This protein binds this small molecule.
Small molecule (SMILES): Nc1ncnc2c1ncn2[C@H]1C[C@H](O)[C@@H](CO[P](=O)(O)O[P](=O)(O)OP(=O)(O)O)O1

Binding-site contacts:
Ligand atom O2A contacts residue THR158 of chain 1.M at 2.5 Å (h-bond).
Ligand atom C5' contacts residue TRP159 of chain 1.M at 3.5 Å (hydrophobic).
Ligand atom O2G contacts residue ARG267 of chain 1.M at 2.9 Å (salt-bridge).
Ligand atom C8 contacts residue PRO321 of chain 1.M at 3.3 Å (hydrophobic).
Ligand atom PA contacts residue THR158 of chain 1.M at 3.4 Å.
Ligand atom N9 contacts residue PRO321 of chain 1.M at 3.1 Å.
Ligand atom C5' contacts residue ARG322 of chain 1.M at 3.4 Å.
Ligand atom C1' contacts residue PRO321 of chain 1.M at 3.4 Å (hydrophobic).
Ligand atom PB contacts residue LYS157 of chain 1.M at 3.4 Å.
Ligand atom O3B contacts residue GLY154 of chain 1.M at 3.0 Å (h-bond).
Ligand atom C8 contacts residue GLY156 of chain 1.M at 3.6 Å.
Ligand atom O2G contacts residue LYS157 of chain 1.M at 3.2 Å (salt-bridge).
Ligand atom PA contacts residue TRP159 of chain 1.M at 3.5 Å.
Ligand atom O1B contacts residue LYS157 of chain 1.M at 2.5 Å (salt-bridge).
Ligand atom N1 contacts residue VAL125 of chain 1.M at 3.2 Å (h-bond).
Ligand atom PG contacts residue ARG267 of chain 1.M at 3.5 Å.
Ligand atom C2 contacts residue LEU300 of chain 1.M at 3.3 Å (hydrophobic).
Ligand atom N7 contacts residue TRP159 of chain 1.M at 3.7 Å.
Ligand atom O5' contacts residue ARG322 of chain 1.M at 2.9 Å (salt-bridge).
Ligand atom O1A contacts residue GLY156 of chain 1.M at 3.0 Å.
Ligand atom O2B contacts residue THR158 of chain 1.M at 2.7 Å (h-bond).
Ligand atom PG contacts residue LYS157 of chain 1.M at 3.0 Å.
Ligand atom C3' contacts residue TRP159 of chain 1.M at 3.3 Å (hydrophobic).
Ligand atom O1G contacts residue ASN246 of chain 1.M at 3.3 Å (h-bond).
Ligand atom O1G contacts residue LYS157 of chain 1.M at 3.2 Å (salt-bridge).
Ligand atom O1B contacts residue GLY156 of chain 1.M at 3.1 Å.
Ligand atom O3' contacts residue TRP159 of chain 1.M at 3.5 Å.
Ligand atom C4 contacts residue PRO321 of chain 1.M at 3.5 Å (hydrophobic).
Ligand atom O3G contacts residue ARG322 of chain 1.M at 3.4 Å (salt-bridge).
Ligand atom O2G contacts residue GLY154 of chain 1.M at 2.8 Å (h-bond).
Ligand atom PB contacts residue THR158 of chain 1.M at 3.2 Å.
Ligand atom N1 contacts residue ASN124 of chain 1.M at 3.2 Å.
Ligand atom O1B contacts residue THR158 of chain 1.M at 2.6 Å (h-bond).
Ligand atom O2A contacts residue TRP159 of chain 1.M at 2.9 Å (h-bond).
Ligand atom O1G contacts residue ARG267 of chain 1.M at 3.2 Å (salt-bridge).
Ligand atom O3B contacts residue LYS157 of chain 1.M at 2.2 Å (salt-bridge).
Ligand atom C2 contacts residue ASN124 of chain 1.M at 3.4 Å.
Ligand atom O1A contacts residue TRP159 of chain 1.M at 2.8 Å.
Ligand atom N6 contacts residue SER126 of chain 1.M at 3.3 Å (h-bond).
Ligand atom O1A contacts residue THR158 of chain 1.M at 3.6 Å (h-bond).

Sequence of chain 1.M:
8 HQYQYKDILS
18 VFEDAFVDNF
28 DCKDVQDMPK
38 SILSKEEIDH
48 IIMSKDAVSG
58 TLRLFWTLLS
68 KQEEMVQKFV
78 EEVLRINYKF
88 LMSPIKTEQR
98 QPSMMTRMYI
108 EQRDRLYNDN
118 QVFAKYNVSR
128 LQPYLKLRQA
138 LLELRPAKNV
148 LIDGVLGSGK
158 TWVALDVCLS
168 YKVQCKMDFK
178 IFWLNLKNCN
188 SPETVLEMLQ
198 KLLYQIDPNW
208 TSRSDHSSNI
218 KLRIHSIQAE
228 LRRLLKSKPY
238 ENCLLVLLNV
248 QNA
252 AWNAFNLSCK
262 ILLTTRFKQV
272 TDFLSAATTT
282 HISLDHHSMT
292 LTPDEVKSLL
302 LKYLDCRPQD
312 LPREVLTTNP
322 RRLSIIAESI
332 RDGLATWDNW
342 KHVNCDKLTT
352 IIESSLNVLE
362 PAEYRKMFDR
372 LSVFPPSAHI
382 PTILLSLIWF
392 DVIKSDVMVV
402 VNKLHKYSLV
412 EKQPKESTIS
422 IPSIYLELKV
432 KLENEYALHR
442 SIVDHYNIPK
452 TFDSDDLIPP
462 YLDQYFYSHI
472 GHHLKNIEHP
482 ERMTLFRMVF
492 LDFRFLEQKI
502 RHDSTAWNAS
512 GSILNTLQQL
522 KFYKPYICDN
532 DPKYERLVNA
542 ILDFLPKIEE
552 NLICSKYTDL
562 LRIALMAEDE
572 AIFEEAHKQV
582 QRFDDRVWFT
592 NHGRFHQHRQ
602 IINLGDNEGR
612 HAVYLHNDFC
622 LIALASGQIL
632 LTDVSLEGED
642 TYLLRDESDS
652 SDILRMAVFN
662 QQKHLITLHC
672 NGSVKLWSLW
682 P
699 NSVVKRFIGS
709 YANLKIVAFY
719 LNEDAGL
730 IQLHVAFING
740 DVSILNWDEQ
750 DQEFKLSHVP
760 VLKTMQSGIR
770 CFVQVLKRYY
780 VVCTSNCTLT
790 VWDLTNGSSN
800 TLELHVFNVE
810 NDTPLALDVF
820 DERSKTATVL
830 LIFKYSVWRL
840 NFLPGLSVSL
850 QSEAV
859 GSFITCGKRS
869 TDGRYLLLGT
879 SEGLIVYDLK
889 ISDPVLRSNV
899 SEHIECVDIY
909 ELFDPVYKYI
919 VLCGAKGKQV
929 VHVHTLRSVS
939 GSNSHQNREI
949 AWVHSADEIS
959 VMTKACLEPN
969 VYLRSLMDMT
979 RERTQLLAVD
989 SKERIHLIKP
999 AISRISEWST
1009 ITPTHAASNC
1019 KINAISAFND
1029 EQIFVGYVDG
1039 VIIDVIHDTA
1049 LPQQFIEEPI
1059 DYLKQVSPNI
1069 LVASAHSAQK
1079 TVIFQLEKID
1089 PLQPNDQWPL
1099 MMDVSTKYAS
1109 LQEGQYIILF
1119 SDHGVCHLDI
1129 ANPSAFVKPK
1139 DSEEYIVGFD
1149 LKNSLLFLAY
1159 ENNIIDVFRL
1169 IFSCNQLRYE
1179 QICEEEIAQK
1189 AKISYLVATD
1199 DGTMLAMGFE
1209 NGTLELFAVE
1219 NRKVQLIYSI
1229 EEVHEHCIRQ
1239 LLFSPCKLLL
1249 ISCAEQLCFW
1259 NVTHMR